Binding-site contacts:
Ligand atom PB contacts residue LYS125 of chain 1.B at 3.6 Å.
Ligand atom O2G contacts residue ARG370 of chain 1.B at 3.0 Å (salt-bridge).
Ligand atom O3G contacts residue GLU303 of chain 1.C at 3.2 Å.
Ligand atom C8 contacts residue GLY122 of chain 1.B at 3.1 Å.
Ligand atom O2G contacts residue ARG307 of chain 1.C at 2.6 Å (salt-bridge).
Ligand atom N7 contacts residue GLY124 of chain 1.B at 3.1 Å (h-bond).
Ligand atom C2 contacts residue ILE325 of chain 1.B at 3.5 Å (hydrophobic).
Ligand atom N9 contacts residue ALA369 of chain 1.B at 3.3 Å.
Ligand atom C1' contacts residue ALA369 of chain 1.B at 3.4 Å (hydrophobic).
Ligand atom C8 contacts residue ALA369 of chain 1.B at 3.4 Å (hydrophobic).
Ligand atom PB contacts residue GLY122 of chain 1.B at 3.6 Å.
Ligand atom N7 contacts residue SER123 of chain 1.B at 3.4 Å.
Ligand atom PG contacts residue MG1 of chain 1.W at 2.9 Å.
Ligand atom O3B contacts residue LYS125 of chain 1.B at 3.5 Å (salt-bridge).
Ligand atom O2G contacts residue MG1 of chain 1.W at 2.0 Å.
Ligand atom O3A contacts residue GLY122 of chain 1.B at 3.2 Å.
Ligand atom N3 contacts residue ILE325 of chain 1.B at 3.5 Å.
Ligand atom O2A contacts residue GLY124 of chain 1.B at 3.3 Å.
Ligand atom S1G contacts residue MG1 of chain 1.W at 3.0 Å.
Ligand atom N6 contacts residue ILE79 of chain 1.B at 3.2 Å (h-bond).
Ligand atom O1A contacts residue THR126 of chain 1.B at 3.4 Å.
Ligand atom O3B contacts residue THR121 of chain 1.B at 3.6 Å.
Ligand atom O3B contacts residue MG1 of chain 1.W at 3.6 Å.
Ligand atom S1G contacts residue LYS125 of chain 1.B at 3.4 Å (salt-bridge).
Ligand atom O2A contacts residue LEU127 of chain 1.B at 2.8 Å (h-bond).
Ligand atom O2A contacts residue THR126 of chain 1.B at 3.0 Å (h-bond).
Ligand atom O4' contacts residue ALA369 of chain 1.B at 3.4 Å.
Ligand atom O3B contacts residue GLY122 of chain 1.B at 3.0 Å (h-bond).
Ligand atom O1B contacts residue LYS125 of chain 1.B at 2.6 Å (salt-bridge).
Ligand atom PG contacts residue ARG307 of chain 1.C at 3.6 Å.
Ligand atom O1A contacts residue ARG370 of chain 1.B at 3.0 Å (salt-bridge).
Ligand atom O3G contacts residue ARG370 of chain 1.B at 3.3 Å (salt-bridge).
Ligand atom N1 contacts residue ILE79 of chain 1.B at 3.4 Å (h-bond).
Ligand atom O2A contacts residue LYS125 of chain 1.B at 3.4 Å (salt-bridge).
Ligand atom N6 contacts residue VAL78 of chain 1.B at 3.5 Å.
Ligand atom O3G contacts residue ARG307 of chain 1.C at 2.6 Å (salt-bridge).
Ligand atom O2B contacts residue MG1 of chain 1.W at 2.1 Å.
Ligand atom PB contacts residue MG1 of chain 1.W at 3.3 Å.
Ligand atom N7 contacts residue GLY122 of chain 1.B at 3.1 Å (h-bond).
Ligand atom O2B contacts residue THR126 of chain 1.B at 2.5 Å (h-bond).

Sequence of chain 1.C:
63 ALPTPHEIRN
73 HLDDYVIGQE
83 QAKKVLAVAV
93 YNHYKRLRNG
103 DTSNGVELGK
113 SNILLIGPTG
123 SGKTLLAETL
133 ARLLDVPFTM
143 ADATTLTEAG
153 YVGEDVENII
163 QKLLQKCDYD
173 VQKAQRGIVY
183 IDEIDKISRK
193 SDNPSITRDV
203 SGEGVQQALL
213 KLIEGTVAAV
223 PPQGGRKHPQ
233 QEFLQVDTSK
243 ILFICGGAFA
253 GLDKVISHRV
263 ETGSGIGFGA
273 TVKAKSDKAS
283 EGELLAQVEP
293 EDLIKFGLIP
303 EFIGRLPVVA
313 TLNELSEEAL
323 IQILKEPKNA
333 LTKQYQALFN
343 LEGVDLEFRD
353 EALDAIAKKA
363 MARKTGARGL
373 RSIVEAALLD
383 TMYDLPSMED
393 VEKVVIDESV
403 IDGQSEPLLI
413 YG

Sequence of chain 1.B:
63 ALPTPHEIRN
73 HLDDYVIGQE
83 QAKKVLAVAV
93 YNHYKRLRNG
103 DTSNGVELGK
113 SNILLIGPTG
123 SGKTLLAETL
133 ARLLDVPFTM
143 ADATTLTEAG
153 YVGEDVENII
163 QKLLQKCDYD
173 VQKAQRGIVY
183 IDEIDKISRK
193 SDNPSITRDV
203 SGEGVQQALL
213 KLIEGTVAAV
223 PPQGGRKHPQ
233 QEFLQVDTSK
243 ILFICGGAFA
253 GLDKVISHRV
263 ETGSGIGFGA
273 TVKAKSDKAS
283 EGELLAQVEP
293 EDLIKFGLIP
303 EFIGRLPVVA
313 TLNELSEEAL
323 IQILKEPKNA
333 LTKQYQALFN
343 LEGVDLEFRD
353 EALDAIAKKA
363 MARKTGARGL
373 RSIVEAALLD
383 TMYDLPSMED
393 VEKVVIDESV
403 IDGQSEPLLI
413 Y

This small molecule binds to this protein.
Small molecule (SMILES): Nc1ncnc2c1ncn2[C@@H]1O[C@H](COP(=O)(O)OP(=O)(O)OP(O)(O)=S)[C@@H](O)[C@H]1O